A protein and the small-molecule ligand that binds it are described below.
Small molecule (SMILES): O=C(O)Cc1c[nH]c2ccccc12

Binding-site contacts:
Ligand atom N contacts residue VAL208 of chain 1.D at 3.8 Å.
Ligand atom C8 contacts residue SER143 of chain 1.D at 3.9 Å.
Ligand atom C17 contacts residue TYR229 of chain 1.D at 3.6 Å (hydrophobic).
Ligand atom C4 contacts residue THR38 of chain 1.D at 3.6 Å.
Ligand atom C8 contacts residue PHE39 of chain 1.D at 3.8 Å (hydrophobic).
Ligand atom N contacts residue PHE39 of chain 1.D at 3.5 Å.
Ligand atom O3 contacts residue ARG166 of chain 1.D at 2.7 Å (salt-bridge).
Ligand atom C18 contacts residue TYR229 of chain 1.D at 3.6 Å (hydrophobic).
Ligand atom O3 contacts residue THR204 of chain 1.D at 2.8 Å (h-bond).
Ligand atom C7 contacts residue THR204 of chain 1.D at 3.7 Å.
Ligand atom C18 contacts residue ARG166 of chain 1.D at 3.7 Å.
Ligand atom C contacts residue VAL208 of chain 1.D at 3.9 Å (hydrophobic).
Ligand atom C18 contacts residue THR204 of chain 1.D at 3.6 Å.
Ligand atom C8 contacts residue SER205 of chain 1.D at 3.5 Å.
Ligand atom C4 contacts residue PRO34 of chain 1.D at 3.9 Å (hydrophobic).
Ligand atom C8 contacts residue THR204 of chain 1.D at 3.3 Å.
Ligand atom O3 contacts residue TYR229 of chain 1.D at 3.6 Å.
Ligand atom C1 contacts residue MET187 of chain 1.D at 3.9 Å (hydrophobic).
Ligand atom C3 contacts residue MET187 of chain 1.D at 3.8 Å (hydrophobic).
Ligand atom C5 contacts residue VAL208 of chain 1.D at 3.5 Å (hydrophobic).
Ligand atom O2 contacts residue TYR229 of chain 1.D at 3.8 Å.
Ligand atom N contacts residue ASP207 of chain 1.D at 3.1 Å (salt-bridge).
Ligand atom N contacts residue SER205 of chain 1.D at 3.9 Å.
Ligand atom C18 contacts residue TYR93 of chain 1.D at 3.7 Å (hydrophobic).
Ligand atom C2 contacts residue MET187 of chain 1.D at 3.8 Å (hydrophobic).
Ligand atom O2 contacts residue MET187 of chain 1.D at 3.9 Å.
Ligand atom C4 contacts residue PRO40 of chain 1.D at 3.6 Å (hydrophobic).
Ligand atom C2 contacts residue PHE231 of chain 1.D at 3.9 Å (hydrophobic).
Ligand atom C contacts residue PHE39 of chain 1.D at 3.8 Å (hydrophobic).
Ligand atom C17 contacts residue PHE231 of chain 1.D at 3.8 Å (hydrophobic).
Ligand atom C3 contacts residue PRO40 of chain 1.D at 3.8 Å (hydrophobic).
Ligand atom O2 contacts residue TYR93 of chain 1.D at 2.5 Å (h-bond).
Ligand atom C3 contacts residue PRO34 of chain 1.D at 3.8 Å (hydrophobic).
Ligand atom O3 contacts residue MET187 of chain 1.D at 2.9 Å.
Ligand atom C5 contacts residue PRO40 of chain 1.D at 3.9 Å (hydrophobic).
Ligand atom C contacts residue ASP207 of chain 1.D at 3.8 Å.
Ligand atom O2 contacts residue ARG166 of chain 1.D at 3.1 Å (salt-bridge).
Ligand atom C17 contacts residue THR204 of chain 1.D at 3.7 Å.
Ligand atom C5 contacts residue ASP207 of chain 1.D at 3.8 Å.
Ligand atom C18 contacts residue MET187 of chain 1.D at 3.5 Å (hydrophobic).

Sequence of chain 1.D:
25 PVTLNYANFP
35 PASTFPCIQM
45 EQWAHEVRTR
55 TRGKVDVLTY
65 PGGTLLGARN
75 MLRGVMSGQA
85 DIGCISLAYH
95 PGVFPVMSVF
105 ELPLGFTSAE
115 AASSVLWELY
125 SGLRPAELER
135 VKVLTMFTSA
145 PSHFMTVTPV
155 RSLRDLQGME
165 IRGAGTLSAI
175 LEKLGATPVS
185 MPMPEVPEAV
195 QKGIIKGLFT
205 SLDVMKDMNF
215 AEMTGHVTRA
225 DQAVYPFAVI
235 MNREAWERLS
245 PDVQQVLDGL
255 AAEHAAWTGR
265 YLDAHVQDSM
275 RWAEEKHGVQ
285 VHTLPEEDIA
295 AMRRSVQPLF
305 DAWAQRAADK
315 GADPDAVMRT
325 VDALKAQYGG